Sequence of chain 2.A:
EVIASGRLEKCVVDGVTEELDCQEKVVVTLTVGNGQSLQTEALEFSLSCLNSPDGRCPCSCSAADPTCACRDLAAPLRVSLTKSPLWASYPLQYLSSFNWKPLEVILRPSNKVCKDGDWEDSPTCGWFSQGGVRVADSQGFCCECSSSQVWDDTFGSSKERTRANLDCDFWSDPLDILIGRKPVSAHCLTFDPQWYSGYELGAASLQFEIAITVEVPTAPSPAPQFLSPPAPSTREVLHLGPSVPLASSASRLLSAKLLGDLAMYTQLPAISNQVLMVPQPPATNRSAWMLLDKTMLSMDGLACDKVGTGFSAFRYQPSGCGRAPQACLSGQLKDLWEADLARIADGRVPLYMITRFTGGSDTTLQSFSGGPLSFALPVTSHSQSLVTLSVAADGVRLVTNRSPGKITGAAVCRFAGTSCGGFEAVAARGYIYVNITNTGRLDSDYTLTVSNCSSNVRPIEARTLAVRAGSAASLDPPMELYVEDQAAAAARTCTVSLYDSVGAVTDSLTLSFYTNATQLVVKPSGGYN

Binding-site contacts:
Ligand atom O2 contacts residue ALA532 of chain 2.A at 3.3 Å.
Ligand atom N2 contacts residue ASN558 of chain 2.A at 3.0 Å (h-bond).
Ligand atom C3 contacts residue ASN558 of chain 2.A at 3.8 Å.
Ligand atom O5 contacts residue TYR556 of chain 2.A at 3.6 Å.
Ligand atom O7 contacts residue TYR556 of chain 2.A at 3.8 Å.
Ligand atom C2 contacts residue ASN558 of chain 2.A at 2.5 Å.
Ligand atom C2 contacts residue TYR556 of chain 2.A at 4.5 Å (hydrophobic).
Ligand atom C8 contacts residue TYR556 of chain 2.A at 3.7 Å (hydrophobic).
Ligand atom C6 contacts residue TYR556 of chain 2.A at 3.9 Å (hydrophobic).
Ligand atom O7 contacts residue ASN558 of chain 2.A at 3.8 Å.
Ligand atom C7 contacts residue ASN558 of chain 2.A at 3.6 Å.
Ligand atom C5 contacts residue ASN558 of chain 2.A at 3.6 Å.
Ligand atom C7 contacts residue TYR556 of chain 2.A at 4.1 Å (hydrophobic).
Ligand atom C8 contacts residue ARG456 of chain 2.A at 4.3 Å.
Ligand atom C4 contacts residue ASN558 of chain 2.A at 4.2 Å.
Ligand atom C3 contacts residue TYR556 of chain 2.A at 4.4 Å (hydrophobic).
Ligand atom O6 contacts residue TYR556 of chain 2.A at 4.2 Å.
Ligand atom O2 contacts residue ALA531 of chain 2.A at 3.7 Å.
Ligand atom C5 contacts residue TYR556 of chain 2.A at 3.7 Å (hydrophobic).
Ligand atom O5 contacts residue ASN558 of chain 2.A at 2.3 Å (h-bond).
Ligand atom C1 contacts residue ASN558 of chain 2.A at 1.4 Å.
Ligand atom C1 contacts residue TYR556 of chain 2.A at 3.5 Å (hydrophobic).

The small molecule below binds the protein below.
Small molecule (SMILES): CC(=O)N[C@H]1[C@H](O[C@H]2[C@H](O)[C@@H](NC(C)=O)CO[C@@H]2CO[C@@H]2O[C@@H](C)[C@@H](O)[C@@H](O)[C@@H]2O)O[C@H](CO)[C@@H](O[C@H]2O[C@H](CO)[C@@H](O)[C@H](O)[C@@H]2O)[C@@H]1O